Binding-site contacts:
Ligand atom O19 contacts residue GLY88 of chain 2.O at 3.1 Å (h-bond).
Ligand atom P17 contacts residue SER208 of chain 2.O at 3.5 Å.
Ligand atom O23 contacts residue ARG408 of chain 2.O at 2.6 Å (salt-bridge).
Ligand atom C02 contacts residue TYR113 of chain 2.O at 3.6 Å (hydrophobic).
Ligand atom O23 contacts residue TYR113 of chain 2.O at 3.6 Å.
Ligand atom C01 contacts residue LYS211 of chain 2.O at 3.6 Å.
Ligand atom C14 contacts residue TYR113 of chain 2.O at 3.6 Å (hydrophobic).
Ligand atom P17 contacts residue GLY88 of chain 2.O at 3.4 Å.
Ligand atom O20 contacts residue TYR58 of chain 1.E at 2.6 Å (h-bond).
Ligand atom C03 contacts residue LYS211 of chain 2.O at 3.2 Å.
Ligand atom C01 contacts residue TYR58 of chain 1.E at 3.6 Å (hydrophobic).
Ligand atom N04 contacts residue LYS211 of chain 2.O at 3.4 Å.
Ligand atom C05 contacts residue TYR113 of chain 2.O at 3.6 Å (hydrophobic).
Ligand atom C12 contacts residue GLN92 of chain 2.O at 3.1 Å.
Ligand atom O16 contacts residue SER208 of chain 2.O at 3.2 Å.
Ligand atom O19 contacts residue SER87 of chain 2.O at 3.5 Å.
Ligand atom O19 contacts residue GLN89 of chain 2.O at 2.8 Å (h-bond).
Ligand atom N04 contacts residue TYR113 of chain 2.O at 3.5 Å.
Ligand atom C10 contacts residue ASP185 of chain 2.O at 3.4 Å.
Ligand atom N11 contacts residue ASP185 of chain 2.O at 2.6 Å (salt-bridge).
Ligand atom C12 contacts residue ASP185 of chain 2.O at 3.5 Å.
Ligand atom N11 contacts residue GLN92 of chain 2.O at 3.5 Å (h-bond).
Ligand atom C21 contacts residue ARG408 of chain 2.O at 3.5 Å.
Ligand atom O18 contacts residue SER208 of chain 2.O at 2.7 Å (h-bond).
Ligand atom O19 contacts residue ARG60 of chain 1.E at 2.8 Å (salt-bridge).
Ligand atom N11 contacts residue THR187 of chain 2.O at 3.6 Å.
Ligand atom O16 contacts residue GLY88 of chain 2.O at 3.4 Å.
Ligand atom O23 contacts residue THR388 of chain 2.O at 3.5 Å.
Ligand atom O22 contacts residue ARG408 of chain 2.O at 3.0 Å (salt-bridge).
Ligand atom O22 contacts residue ASN373 of chain 2.O at 3.2 Å (h-bond).
Ligand atom O20 contacts residue ARG60 of chain 1.E at 2.8 Å (salt-bridge).
Ligand atom O18 contacts residue THR210 of chain 2.O at 2.9 Å (h-bond).
Ligand atom C05 contacts residue LYS211 of chain 2.O at 3.5 Å.
Ligand atom C09 contacts residue ASP185 of chain 2.O at 3.4 Å.
Ligand atom O08 contacts residue ASN160 of chain 2.O at 2.9 Å (h-bond).
Ligand atom C02 contacts residue LYS211 of chain 2.O at 3.2 Å.
Ligand atom C03 contacts residue TYR113 of chain 2.O at 3.5 Å (hydrophobic).
Ligand atom O18 contacts residue GLY88 of chain 2.O at 2.9 Å (h-bond).
Ligand atom O23 contacts residue ASN160 of chain 2.O at 3.1 Å (h-bond).
Ligand atom C06 contacts residue TYR113 of chain 2.O at 3.5 Å (hydrophobic).

Sequence of chain 1.E:
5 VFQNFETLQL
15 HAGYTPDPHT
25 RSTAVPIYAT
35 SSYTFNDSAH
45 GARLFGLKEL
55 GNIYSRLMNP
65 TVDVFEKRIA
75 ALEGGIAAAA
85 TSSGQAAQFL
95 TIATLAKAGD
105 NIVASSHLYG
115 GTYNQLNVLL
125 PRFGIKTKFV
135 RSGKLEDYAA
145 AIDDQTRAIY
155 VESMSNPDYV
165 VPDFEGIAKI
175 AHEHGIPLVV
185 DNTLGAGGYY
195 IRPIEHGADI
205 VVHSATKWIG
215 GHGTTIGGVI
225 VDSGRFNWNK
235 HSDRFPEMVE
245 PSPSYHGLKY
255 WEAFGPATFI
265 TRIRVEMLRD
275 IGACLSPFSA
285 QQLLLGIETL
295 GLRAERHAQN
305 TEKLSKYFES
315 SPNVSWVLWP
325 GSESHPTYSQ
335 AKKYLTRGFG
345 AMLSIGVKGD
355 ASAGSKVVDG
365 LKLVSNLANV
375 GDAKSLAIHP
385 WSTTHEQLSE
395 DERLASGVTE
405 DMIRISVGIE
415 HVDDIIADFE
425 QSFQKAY

The protein below binds the small molecule below.
Small molecule (SMILES): C=C/C(=N\Cc1c(COP(=O)(O)O)cnc(C)c1O)C(=O)O

Sequence of chain 2.O:
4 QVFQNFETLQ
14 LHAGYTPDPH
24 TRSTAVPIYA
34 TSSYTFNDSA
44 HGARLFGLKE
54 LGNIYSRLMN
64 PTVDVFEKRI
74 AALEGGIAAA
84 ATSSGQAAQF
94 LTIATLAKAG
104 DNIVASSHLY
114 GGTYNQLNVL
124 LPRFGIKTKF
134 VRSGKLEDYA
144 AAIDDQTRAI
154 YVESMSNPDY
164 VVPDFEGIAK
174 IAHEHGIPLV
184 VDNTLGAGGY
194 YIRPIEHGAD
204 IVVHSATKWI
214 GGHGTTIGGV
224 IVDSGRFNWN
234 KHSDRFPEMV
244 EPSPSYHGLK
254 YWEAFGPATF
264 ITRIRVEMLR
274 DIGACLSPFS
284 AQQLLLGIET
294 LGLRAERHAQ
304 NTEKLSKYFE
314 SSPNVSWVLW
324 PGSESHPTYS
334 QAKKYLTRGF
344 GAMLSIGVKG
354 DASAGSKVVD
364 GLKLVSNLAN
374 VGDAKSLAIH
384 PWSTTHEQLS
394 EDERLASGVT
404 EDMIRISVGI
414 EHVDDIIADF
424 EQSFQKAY